This protein binds this small molecule.
Small molecule (SMILES): CC(=O)N[C@@H]1[C@@H](O)[C@H](O)[C@@H](CO)O[C@H]1O

Sequence of chain 1.B:
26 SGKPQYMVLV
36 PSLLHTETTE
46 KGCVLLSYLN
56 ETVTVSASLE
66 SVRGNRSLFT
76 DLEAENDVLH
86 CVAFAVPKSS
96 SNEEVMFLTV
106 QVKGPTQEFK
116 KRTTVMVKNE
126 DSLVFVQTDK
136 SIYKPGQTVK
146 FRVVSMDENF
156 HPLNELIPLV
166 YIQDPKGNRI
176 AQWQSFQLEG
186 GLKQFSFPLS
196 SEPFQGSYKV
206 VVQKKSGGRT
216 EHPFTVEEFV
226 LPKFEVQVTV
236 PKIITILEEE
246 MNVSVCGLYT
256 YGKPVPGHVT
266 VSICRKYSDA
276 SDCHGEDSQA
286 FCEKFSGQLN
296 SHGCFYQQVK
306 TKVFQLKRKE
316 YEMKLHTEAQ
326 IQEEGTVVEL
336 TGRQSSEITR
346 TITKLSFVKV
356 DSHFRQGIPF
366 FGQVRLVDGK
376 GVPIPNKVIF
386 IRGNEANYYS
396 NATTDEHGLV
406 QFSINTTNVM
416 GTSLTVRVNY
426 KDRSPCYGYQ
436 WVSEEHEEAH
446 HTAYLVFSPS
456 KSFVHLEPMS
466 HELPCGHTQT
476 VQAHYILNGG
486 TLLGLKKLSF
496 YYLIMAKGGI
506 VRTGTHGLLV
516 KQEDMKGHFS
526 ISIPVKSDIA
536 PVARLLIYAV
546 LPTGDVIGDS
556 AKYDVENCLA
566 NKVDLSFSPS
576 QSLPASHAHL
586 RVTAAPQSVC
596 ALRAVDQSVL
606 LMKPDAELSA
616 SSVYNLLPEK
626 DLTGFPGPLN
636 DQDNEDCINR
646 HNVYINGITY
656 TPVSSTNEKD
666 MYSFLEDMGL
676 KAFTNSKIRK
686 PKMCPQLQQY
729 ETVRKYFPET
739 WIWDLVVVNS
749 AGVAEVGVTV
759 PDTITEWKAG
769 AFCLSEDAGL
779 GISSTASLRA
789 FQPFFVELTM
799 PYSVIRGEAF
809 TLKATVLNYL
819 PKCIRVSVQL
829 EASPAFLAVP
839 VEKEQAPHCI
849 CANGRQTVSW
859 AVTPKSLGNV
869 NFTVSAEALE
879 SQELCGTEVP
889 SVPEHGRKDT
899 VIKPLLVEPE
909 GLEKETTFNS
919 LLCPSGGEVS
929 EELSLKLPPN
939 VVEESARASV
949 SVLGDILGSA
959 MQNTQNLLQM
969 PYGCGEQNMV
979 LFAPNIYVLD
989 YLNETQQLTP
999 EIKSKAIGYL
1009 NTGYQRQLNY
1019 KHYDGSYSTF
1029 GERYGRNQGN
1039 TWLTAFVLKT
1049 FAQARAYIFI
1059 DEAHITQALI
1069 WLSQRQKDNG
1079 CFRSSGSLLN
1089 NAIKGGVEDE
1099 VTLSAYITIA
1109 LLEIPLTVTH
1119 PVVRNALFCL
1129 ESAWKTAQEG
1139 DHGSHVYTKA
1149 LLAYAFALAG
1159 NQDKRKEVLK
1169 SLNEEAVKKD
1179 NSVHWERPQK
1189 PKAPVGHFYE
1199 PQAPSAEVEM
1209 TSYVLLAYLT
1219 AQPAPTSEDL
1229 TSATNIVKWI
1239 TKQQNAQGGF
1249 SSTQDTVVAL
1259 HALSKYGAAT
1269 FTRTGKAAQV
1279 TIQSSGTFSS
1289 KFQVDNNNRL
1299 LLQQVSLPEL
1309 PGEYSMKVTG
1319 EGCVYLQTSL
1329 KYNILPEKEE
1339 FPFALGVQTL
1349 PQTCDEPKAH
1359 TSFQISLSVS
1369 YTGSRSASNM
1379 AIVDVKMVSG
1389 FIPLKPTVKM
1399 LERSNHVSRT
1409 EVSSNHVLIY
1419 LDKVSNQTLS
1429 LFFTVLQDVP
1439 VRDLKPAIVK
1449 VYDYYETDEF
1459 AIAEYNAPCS

Binding-site contacts:
Ligand atom C3 contacts residue ASN70 of chain 1.B at 3.9 Å.
Ligand atom C2 contacts residue ASN70 of chain 1.B at 2.8 Å.
Ligand atom C7 contacts residue ASN70 of chain 1.B at 3.8 Å.
Ligand atom C5 contacts residue ASN70 of chain 1.B at 3.5 Å.
Ligand atom C6 contacts residue ASN70 of chain 1.B at 4.5 Å.
Ligand atom O5 contacts residue ASN70 of chain 1.B at 2.4 Å (h-bond).
Ligand atom C1 contacts residue ASN70 of chain 1.B at 1.5 Å.
Ligand atom C8 contacts residue ASN70 of chain 1.B at 3.7 Å.
Ligand atom C4 contacts residue ASN70 of chain 1.B at 4.3 Å.
Ligand atom N2 contacts residue ASN70 of chain 1.B at 3.2 Å (h-bond).